Sequence of chain 1.A:
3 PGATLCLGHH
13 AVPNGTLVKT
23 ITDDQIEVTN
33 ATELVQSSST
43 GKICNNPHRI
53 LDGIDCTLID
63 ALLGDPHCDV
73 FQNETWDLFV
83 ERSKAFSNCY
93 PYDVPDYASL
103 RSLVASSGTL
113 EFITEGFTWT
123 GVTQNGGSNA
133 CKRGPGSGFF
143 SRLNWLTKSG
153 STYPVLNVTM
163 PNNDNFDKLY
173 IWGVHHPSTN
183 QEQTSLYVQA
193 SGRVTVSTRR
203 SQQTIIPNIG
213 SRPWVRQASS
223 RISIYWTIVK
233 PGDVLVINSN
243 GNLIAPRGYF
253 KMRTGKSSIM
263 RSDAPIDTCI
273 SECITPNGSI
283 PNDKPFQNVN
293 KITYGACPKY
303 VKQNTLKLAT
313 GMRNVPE

Binding-site contacts:
Ligand atom C6 contacts residue VAL238 of chain 1.A at 4.3 Å (hydrophobic).
Ligand atom C7 contacts residue TRP216 of chain 1.C at 4.1 Å (hydrophobic).
Ligand atom C3 contacts residue ASN159 of chain 1.A at 3.8 Å.
Ligand atom C1 contacts residue TRP216 of chain 1.C at 4.4 Å (hydrophobic).
Ligand atom C6 contacts residue THR161 of chain 1.A at 3.7 Å.
Ligand atom C7 contacts residue ASN159 of chain 1.A at 3.6 Å.
Ligand atom C1 contacts residue ASN159 of chain 1.A at 1.4 Å.
Ligand atom C8 contacts residue VAL236 of chain 1.A at 4.4 Å (hydrophobic).
Ligand atom O5 contacts residue ASN159 of chain 1.A at 2.3 Å (h-bond).
Ligand atom O5 contacts residue TRP216 of chain 1.C at 3.8 Å.
Ligand atom C7 contacts residue SER213 of chain 1.C at 3.9 Å.
Ligand atom C4 contacts residue TRP216 of chain 1.C at 4.0 Å (hydrophobic).
Ligand atom O3 contacts residue TRP216 of chain 1.C at 3.8 Å.
Ligand atom C2 contacts residue TRP216 of chain 1.C at 4.2 Å (hydrophobic).
Ligand atom C4 contacts residue ASN159 of chain 1.A at 4.2 Å.
Ligand atom O4 contacts residue TRP216 of chain 1.C at 4.4 Å.
Ligand atom C2 contacts residue TRP216 of chain 1.C at 4.3 Å (hydrophobic).
Ligand atom C8 contacts residue THR161 of chain 1.A at 4.5 Å.
Ligand atom O6 contacts residue TRP216 of chain 1.C at 3.7 Å.
Ligand atom C5 contacts residue ASN159 of chain 1.A at 3.6 Å.
Ligand atom C5 contacts residue TRP216 of chain 1.C at 4.4 Å (hydrophobic).
Ligand atom N2 contacts residue SER213 of chain 1.C at 3.3 Å (h-bond).
Ligand atom C1 contacts residue TRP216 of chain 1.C at 4.0 Å (hydrophobic).
Ligand atom N2 contacts residue ASN159 of chain 1.A at 3.0 Å (h-bond).
Ligand atom O7 contacts residue ASN159 of chain 1.A at 3.8 Å.
Ligand atom C8 contacts residue THR181 of chain 1.C at 4.5 Å.
Ligand atom O6 contacts residue THR161 of chain 1.A at 3.4 Å.
Ligand atom O7 contacts residue PRO215 of chain 1.C at 3.6 Å.
Ligand atom O7 contacts residue ARG214 of chain 1.C at 4.5 Å.
Ligand atom C1 contacts residue SER213 of chain 1.C at 4.2 Å.
Ligand atom C2 contacts residue SER213 of chain 1.C at 4.3 Å.
Ligand atom C3 contacts residue TRP216 of chain 1.C at 4.5 Å (hydrophobic).
Ligand atom C6 contacts residue TRP216 of chain 1.C at 4.1 Å (hydrophobic).
Ligand atom C8 contacts residue SER213 of chain 1.C at 3.6 Å.
Ligand atom O7 contacts residue TRP216 of chain 1.C at 2.9 Å (h-bond).
Ligand atom C2 contacts residue ASN159 of chain 1.A at 2.5 Å.

Sequence of chain 1.C:
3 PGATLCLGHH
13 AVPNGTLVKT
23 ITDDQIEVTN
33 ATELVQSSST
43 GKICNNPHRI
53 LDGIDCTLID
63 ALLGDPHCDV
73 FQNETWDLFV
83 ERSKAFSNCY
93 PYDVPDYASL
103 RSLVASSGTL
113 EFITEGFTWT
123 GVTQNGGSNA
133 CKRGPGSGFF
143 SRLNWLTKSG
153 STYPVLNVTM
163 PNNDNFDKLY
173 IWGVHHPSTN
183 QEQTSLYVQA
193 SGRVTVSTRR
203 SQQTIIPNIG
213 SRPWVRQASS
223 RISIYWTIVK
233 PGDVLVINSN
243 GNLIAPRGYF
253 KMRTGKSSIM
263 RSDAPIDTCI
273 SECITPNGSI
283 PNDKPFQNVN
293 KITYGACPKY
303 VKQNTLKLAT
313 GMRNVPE

A protein and the small-molecule ligand that binds it are described below.
Small molecule (SMILES): CC(=O)N[C@H]1[C@H](O[C@H]2[C@H](O)[C@@H](NC(C)=O)CO[C@@H]2CO)O[C@H](CO)[C@@H](O[C@@H]2O[C@H](CO)[C@@H](O)[C@H](O)[C@@H]2O)[C@@H]1O